Sequence of chain 3.A:
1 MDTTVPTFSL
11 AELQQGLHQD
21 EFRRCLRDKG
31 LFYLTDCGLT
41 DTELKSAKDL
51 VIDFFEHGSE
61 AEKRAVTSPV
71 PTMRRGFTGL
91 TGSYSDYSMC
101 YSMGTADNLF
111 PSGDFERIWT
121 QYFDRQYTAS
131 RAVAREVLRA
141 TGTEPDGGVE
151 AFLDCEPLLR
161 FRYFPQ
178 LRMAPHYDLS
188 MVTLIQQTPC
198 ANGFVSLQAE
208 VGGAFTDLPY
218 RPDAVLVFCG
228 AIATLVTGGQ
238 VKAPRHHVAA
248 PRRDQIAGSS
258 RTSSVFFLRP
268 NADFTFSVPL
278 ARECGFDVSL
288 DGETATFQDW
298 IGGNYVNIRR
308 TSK

Binding-site contacts:
Ligand atom S1 contacts residue AKG1 of chain 3.C at 0.7 Å (h-bond).
Ligand atom C6 contacts residue AKG1 of chain 3.C at 1.0 Å.
Ligand atom O4 contacts residue ARG162 of chain 3.A at 2.5 Å (salt-bridge).
Ligand atom C3 contacts residue ARG160 of chain 3.A at 2.7 Å.
Ligand atom C6 contacts residue FE21 of chain 3.B at 2.6 Å.
Ligand atom C12 contacts residue AKG1 of chain 3.C at 1.2 Å.
Ligand atom C4 contacts residue ARG160 of chain 3.A at 1.9 Å.
Ligand atom C14 contacts residue AKG1 of chain 3.C at 1.4 Å.
Ligand atom O3 contacts residue ARG162 of chain 3.A at 1.8 Å (salt-bridge).
Ligand atom C10 contacts residue ARG160 of chain 3.A at 1.0 Å.
Ligand atom C2 contacts residue AKG1 of chain 3.C at 1.0 Å.
Ligand atom C5 contacts residue ARG160 of chain 3.A at 0.7 Å.
Ligand atom C8 contacts residue LEU158 of chain 3.A at 2.6 Å (hydrophobic).
Ligand atom O4 contacts residue AKG1 of chain 3.C at 2.2 Å (h-bond).
Ligand atom O3 contacts residue ARG160 of chain 3.A at 2.8 Å (salt-bridge).
Ligand atom N3 contacts residue AKG1 of chain 3.C at 1.4 Å (h-bond).
Ligand atom C13 contacts residue AKG1 of chain 3.C at 0.9 Å.
Ligand atom C16 contacts residue FE21 of chain 3.B at 2.9 Å.
Ligand atom C1 contacts residue FE21 of chain 3.B at 2.5 Å.
Ligand atom C9 contacts residue ARG160 of chain 3.A at 1.1 Å.
Ligand atom C11 contacts residue ARG160 of chain 3.A at 0.9 Å.
Ligand atom O2 contacts residue AKG1 of chain 3.C at 1.6 Å.
Ligand atom S1 contacts residue FE21 of chain 3.B at 2.1 Å.
Ligand atom N1 contacts residue AKG1 of chain 3.C at 2.2 Å (h-bond).
Ligand atom C9 contacts residue MET73 of chain 3.A at 2.5 Å (hydrophobic).
Ligand atom N1 contacts residue ARG162 of chain 3.A at 3.0 Å (salt-bridge).
Ligand atom C8 contacts residue ARG160 of chain 3.A at 1.1 Å.
Ligand atom C8 contacts residue MET73 of chain 3.A at 3.0 Å (hydrophobic).
Ligand atom O1 contacts residue AKG1 of chain 3.C at 1.1 Å.
Ligand atom C15 contacts residue AKG1 of chain 3.C at 1.2 Å.
Ligand atom C14 contacts residue ARG162 of chain 3.A at 2.5 Å.
Ligand atom C1 contacts residue AKG1 of chain 3.C at 0.4 Å.
Ligand atom C15 contacts residue ARG162 of chain 3.A at 2.6 Å.
Ligand atom C16 contacts residue AKG1 of chain 3.C at 2.5 Å.
Ligand atom C7 contacts residue LEU158 of chain 3.A at 2.9 Å (hydrophobic).
Ligand atom C4 contacts residue PHE264 of chain 3.A at 3.1 Å (hydrophobic).
Ligand atom C7 contacts residue ARG160 of chain 3.A at 1.7 Å.
Ligand atom C16 contacts residue ILE192 of chain 3.A at 2.9 Å (hydrophobic).
Ligand atom N2 contacts residue ARG160 of chain 3.A at 2.4 Å (salt-bridge).
Ligand atom C3 contacts residue ARG162 of chain 3.A at 2.6 Å.

A protein and the small-molecule ligand that binds it are described below.
Small molecule (SMILES): CC1(C)S[C@@H]2[C@H](NC(=O)[C@@H](N)c3ccccc3)C(=O)N2[C@H]1C(=O)O